Binding-site contacts:
Ligand atom C5 contacts residue ASN771 of chain 1.D at 3.7 Å.
Ligand atom O5 contacts residue TRP768 of chain 1.D at 4.0 Å.
Ligand atom O7 contacts residue GLN770 of chain 1.D at 3.6 Å.
Ligand atom C3 contacts residue ASN771 of chain 1.D at 3.8 Å.
Ligand atom C4 contacts residue ASN771 of chain 1.D at 4.2 Å.
Ligand atom C6 contacts residue TRP768 of chain 1.D at 4.0 Å (hydrophobic).
Ligand atom C2 contacts residue ASN771 of chain 1.D at 2.5 Å.
Ligand atom O6 contacts residue ASN771 of chain 1.D at 4.0 Å.
Ligand atom C7 contacts residue ASN771 of chain 1.D at 3.3 Å.
Ligand atom C8 contacts residue ASN771 of chain 1.D at 4.4 Å.
Ligand atom N2 contacts residue ASN771 of chain 1.D at 2.9 Å (h-bond).
Ligand atom O7 contacts residue ASN771 of chain 1.D at 3.3 Å.
Ligand atom O6 contacts residue TRP768 of chain 1.D at 3.2 Å.
Ligand atom O5 contacts residue ASN771 of chain 1.D at 2.4 Å (h-bond).
Ligand atom C8 contacts residue LEU774 of chain 1.D at 3.7 Å (hydrophobic).
Ligand atom C1 contacts residue ASN771 of chain 1.D at 1.4 Å.

A protein and the small-molecule ligand that binds it are described below.
Small molecule (SMILES): CC(=O)N[C@@H]1[C@@H](O)[C@H](O)[C@@H](CO)O[C@H]1O

Sequence of chain 1.D:
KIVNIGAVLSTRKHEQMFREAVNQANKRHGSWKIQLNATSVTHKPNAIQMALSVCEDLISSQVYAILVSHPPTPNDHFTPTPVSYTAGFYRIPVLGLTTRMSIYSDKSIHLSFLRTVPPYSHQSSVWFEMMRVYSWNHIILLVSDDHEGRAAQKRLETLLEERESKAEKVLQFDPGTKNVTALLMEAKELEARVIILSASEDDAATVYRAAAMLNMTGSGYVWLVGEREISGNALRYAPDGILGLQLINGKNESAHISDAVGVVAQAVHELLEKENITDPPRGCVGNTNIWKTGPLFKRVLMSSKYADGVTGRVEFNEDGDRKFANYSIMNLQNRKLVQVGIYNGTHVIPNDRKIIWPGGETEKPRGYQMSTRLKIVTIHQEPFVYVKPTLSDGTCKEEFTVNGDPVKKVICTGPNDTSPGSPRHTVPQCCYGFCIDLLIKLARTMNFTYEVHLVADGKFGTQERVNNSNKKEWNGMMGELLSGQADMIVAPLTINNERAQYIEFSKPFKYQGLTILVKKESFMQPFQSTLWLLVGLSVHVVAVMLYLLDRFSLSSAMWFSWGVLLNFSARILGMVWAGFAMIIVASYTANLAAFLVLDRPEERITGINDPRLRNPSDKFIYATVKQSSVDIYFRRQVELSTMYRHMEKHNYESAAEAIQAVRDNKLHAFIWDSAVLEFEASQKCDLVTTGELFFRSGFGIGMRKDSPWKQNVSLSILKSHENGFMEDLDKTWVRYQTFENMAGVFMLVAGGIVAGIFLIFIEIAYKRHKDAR